Binding-site contacts:
Ligand atom C4 contacts residue PRO205 of chain 1.WA at 4.2 Å (hydrophobic).
Ligand atom C5 contacts residue HIS415 of chain 1.WA at 4.4 Å.
Ligand atom N6 contacts residue ASN394 of chain 1.WA at 4.0 Å.
Ligand atom C2 contacts residue PRO416 of chain 1.WA at 3.1 Å (hydrophobic).
Ligand atom C5 contacts residue PRO416 of chain 1.WA at 4.2 Å (hydrophobic).
Ligand atom N1 contacts residue VAL204 of chain 1.WA at 4.4 Å.
Ligand atom N9 contacts residue PRO416 of chain 1.WA at 4.4 Å.
Ligand atom N6 contacts residue SER417 of chain 1.WA at 4.3 Å.
Ligand atom N7 contacts residue PRO205 of chain 1.WA at 3.7 Å.
Ligand atom C6 contacts residue PRO416 of chain 1.WA at 3.7 Å (hydrophobic).
Ligand atom OP1 contacts residue DC1 of chain 1.AF at 2.5 Å (h-bond).
Ligand atom C5 contacts residue PRO205 of chain 1.WA at 3.6 Å (hydrophobic).
Ligand atom C8 contacts residue HIS415 of chain 1.WA at 3.6 Å.
Ligand atom C8 contacts residue PRO205 of chain 1.WA at 4.3 Å (hydrophobic).
Ligand atom C5' contacts residue DC1 of chain 1.AF at 3.1 Å.
Ligand atom N1 contacts residue PRO416 of chain 1.WA at 3.1 Å (h-bond).
Ligand atom N1 contacts residue GLY424 of chain 1.WA at 4.1 Å.
Ligand atom OP2 contacts residue DC1 of chain 1.AF at 2.5 Å (h-bond).
Ligand atom C2' contacts residue HIS415 of chain 1.WA at 4.3 Å.
Ligand atom P contacts residue DC1 of chain 1.AF at 1.6 Å.
Ligand atom N9 contacts residue HIS415 of chain 1.WA at 4.3 Å.
Ligand atom C1' contacts residue PRO416 of chain 1.WA at 4.3 Å (hydrophobic).
Ligand atom N7 contacts residue HIS415 of chain 1.WA at 3.6 Å.
Ligand atom N3 contacts residue PRO416 of chain 1.WA at 3.5 Å.
Ligand atom C6 contacts residue PRO205 of chain 1.WA at 3.7 Å (hydrophobic).
Ligand atom N6 contacts residue PRO416 of chain 1.WA at 4.3 Å.
Ligand atom C2 contacts residue GLY424 of chain 1.WA at 4.2 Å.
Ligand atom N6 contacts residue PRO205 of chain 1.WA at 3.9 Å.
Ligand atom C4 contacts residue PRO416 of chain 1.WA at 4.1 Å (hydrophobic).
Ligand atom C4' contacts residue DC1 of chain 1.AF at 4.5 Å.
Ligand atom O5' contacts residue DC1 of chain 1.AF at 2.5 Å (h-bond).
Ligand atom N1 contacts residue PRO205 of chain 1.WA at 4.4 Å.

The protein below binds the small molecule below.
Small molecule (SMILES): Nc1ncnc2c1ncn2[C@H]1C[C@H](O)[C@@H](COP(=O)(O)O)O1

Sequence of chain 1.WA:
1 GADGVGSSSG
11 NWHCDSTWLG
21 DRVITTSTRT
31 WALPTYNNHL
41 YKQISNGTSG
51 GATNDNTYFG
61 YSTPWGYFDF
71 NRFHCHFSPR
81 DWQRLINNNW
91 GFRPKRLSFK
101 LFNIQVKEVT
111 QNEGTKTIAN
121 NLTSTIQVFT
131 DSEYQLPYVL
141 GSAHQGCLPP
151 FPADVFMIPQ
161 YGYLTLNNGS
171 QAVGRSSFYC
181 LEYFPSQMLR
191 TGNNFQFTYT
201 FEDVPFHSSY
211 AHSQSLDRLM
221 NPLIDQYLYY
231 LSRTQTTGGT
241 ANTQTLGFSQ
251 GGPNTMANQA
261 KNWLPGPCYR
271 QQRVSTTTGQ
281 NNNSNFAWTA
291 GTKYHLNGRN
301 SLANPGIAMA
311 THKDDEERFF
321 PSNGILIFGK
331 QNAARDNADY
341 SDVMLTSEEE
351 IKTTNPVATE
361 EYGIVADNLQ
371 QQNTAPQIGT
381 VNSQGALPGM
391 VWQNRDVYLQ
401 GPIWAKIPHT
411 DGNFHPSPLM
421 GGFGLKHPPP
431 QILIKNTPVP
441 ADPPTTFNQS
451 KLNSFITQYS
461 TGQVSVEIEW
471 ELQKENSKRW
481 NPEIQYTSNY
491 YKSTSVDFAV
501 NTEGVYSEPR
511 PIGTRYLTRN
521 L